Binding-site contacts:
Ligand atom C7 contacts residue ASN657 of chain 1.A at 3.5 Å.
Ligand atom C8 contacts residue THR681 of chain 1.A at 3.3 Å.
Ligand atom C7 contacts residue SO41 of chain 1.X at 3.8 Å.
Ligand atom C1 contacts residue ASN657 of chain 1.A at 1.4 Å.
Ligand atom C3 contacts residue ASN657 of chain 1.A at 3.8 Å.
Ligand atom O7 contacts residue ASN657 of chain 1.A at 3.4 Å (h-bond).
Ligand atom O6 contacts residue ASP634 of chain 1.A at 4.4 Å.
Ligand atom C4 contacts residue ASN657 of chain 1.A at 4.2 Å.
Ligand atom C6 contacts residue GLU632 of chain 1.A at 3.5 Å.
Ligand atom C7 contacts residue THR681 of chain 1.A at 3.9 Å.
Ligand atom O5 contacts residue GLU632 of chain 1.A at 3.7 Å.
Ligand atom C5 contacts residue GLU632 of chain 1.A at 4.3 Å.
Ligand atom N2 contacts residue THR681 of chain 1.A at 4.1 Å.
Ligand atom C8 contacts residue ASN705 of chain 1.A at 3.7 Å.
Ligand atom C5 contacts residue ASN657 of chain 1.A at 3.6 Å.
Ligand atom C8 contacts residue SO41 of chain 1.X at 3.3 Å.
Ligand atom N2 contacts residue SO41 of chain 1.X at 3.4 Å (h-bond).
Ligand atom O3 contacts residue SO41 of chain 1.X at 4.1 Å.
Ligand atom O5 contacts residue ASN657 of chain 1.A at 2.3 Å (h-bond).
Ligand atom O6 contacts residue GLU632 of chain 1.A at 3.4 Å (salt-bridge).
Ligand atom C2 contacts residue ASN657 of chain 1.A at 2.5 Å.
Ligand atom C3 contacts residue SO41 of chain 1.X at 4.4 Å.
Ligand atom N2 contacts residue ASN657 of chain 1.A at 3.0 Å (h-bond).

Sequence of chain 1.A:
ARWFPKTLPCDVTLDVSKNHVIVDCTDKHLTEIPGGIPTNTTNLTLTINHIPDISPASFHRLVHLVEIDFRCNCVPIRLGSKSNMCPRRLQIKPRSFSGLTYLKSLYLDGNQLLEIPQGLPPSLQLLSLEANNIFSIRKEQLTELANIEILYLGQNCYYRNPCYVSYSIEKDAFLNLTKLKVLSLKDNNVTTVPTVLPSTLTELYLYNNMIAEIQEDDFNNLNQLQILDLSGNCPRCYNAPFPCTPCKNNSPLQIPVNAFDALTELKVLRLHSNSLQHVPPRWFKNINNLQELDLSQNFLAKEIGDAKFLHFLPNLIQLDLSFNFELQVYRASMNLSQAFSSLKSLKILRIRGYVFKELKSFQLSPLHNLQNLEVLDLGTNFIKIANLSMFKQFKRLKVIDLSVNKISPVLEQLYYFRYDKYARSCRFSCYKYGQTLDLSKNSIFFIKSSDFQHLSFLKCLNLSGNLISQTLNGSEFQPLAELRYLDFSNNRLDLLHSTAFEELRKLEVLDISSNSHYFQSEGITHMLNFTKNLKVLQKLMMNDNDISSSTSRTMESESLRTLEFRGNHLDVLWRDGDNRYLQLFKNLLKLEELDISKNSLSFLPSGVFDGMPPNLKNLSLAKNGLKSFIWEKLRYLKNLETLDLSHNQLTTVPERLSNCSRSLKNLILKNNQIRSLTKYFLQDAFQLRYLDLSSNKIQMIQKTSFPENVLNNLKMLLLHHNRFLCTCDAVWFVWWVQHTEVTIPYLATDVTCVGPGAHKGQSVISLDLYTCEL

A protein and the small-molecule ligand that binds it are described below.
Small molecule (SMILES): CC(=O)N[C@@H]1[C@@H](O)[C@H](O)[C@@H](CO)O[C@H]1O